Binding-site contacts:
Ligand atom C contacts residue ASN227 of chain 8.Y at 3.5 Å.
Ligand atom CB contacts residue HIS277 of chain 8.Y at 3.7 Å.
Ligand atom CG contacts residue HIS277 of chain 8.Y at 3.8 Å.
Ligand atom CA contacts residue ASN227 of chain 8.Y at 3.7 Å.
Ligand atom N contacts residue TYR273 of chain 8.Y at 3.9 Å.
Ligand atom CG1 contacts residue VAL280 of chain 8.Y at 4.0 Å (hydrophobic).
Ligand atom O contacts residue ASN281 of chain 8.Y at 2.6 Å (h-bond).
Ligand atom CD contacts residue TYR273 of chain 8.Y at 3.3 Å (hydrophobic).
Ligand atom CB contacts residue ASP233 of chain 8.Y at 3.0 Å.
Ligand atom N contacts residue ASN227 of chain 8.Y at 3.0 Å (h-bond).
Ligand atom O contacts residue TYR94 of chain 8.Y at 2.9 Å.
Ligand atom N contacts residue THR235 of chain 8.Y at 3.9 Å.
Ligand atom O contacts residue HIS277 of chain 8.Y at 3.4 Å.
Ligand atom CG2 contacts residue PHE278 of chain 8.Y at 3.7 Å (hydrophobic).
Ligand atom CG2 contacts residue ASN281 of chain 8.Y at 3.6 Å.
Ligand atom C contacts residue TYR94 of chain 8.Y at 4.0 Å (hydrophobic).
Ligand atom O contacts residue THR235 of chain 8.Y at 3.1 Å (h-bond).
Ligand atom C contacts residue THR235 of chain 8.Y at 3.6 Å.
Ligand atom C contacts residue ASN281 of chain 8.Y at 3.8 Å.
Ligand atom N contacts residue THR235 of chain 8.Y at 3.5 Å (h-bond).
Ligand atom C contacts residue THR235 of chain 8.Y at 3.6 Å.
Ligand atom O contacts residue LYS234 of chain 8.Y at 3.6 Å.
Ligand atom CG2 contacts residue LEU286 of chain 8.Y at 3.7 Å (hydrophobic).
Ligand atom CG contacts residue TYR273 of chain 8.Y at 3.6 Å (hydrophobic).
Ligand atom CG contacts residue LYS234 of chain 8.Y at 3.3 Å.
Ligand atom CD1 contacts residue TYR94 of chain 8.Y at 3.5 Å (hydrophobic).
Ligand atom CG1 contacts residue TYR94 of chain 8.Y at 3.8 Å (hydrophobic).
Ligand atom CG2 contacts residue GLU236 of chain 8.Y at 3.3 Å.
Ligand atom CD contacts residue HIS277 of chain 8.Y at 3.9 Å.
Ligand atom O contacts residue THR235 of chain 8.Y at 3.0 Å (h-bond).
Ligand atom CD1 contacts residue TYR91 of chain 8.Y at 3.9 Å (hydrophobic).
Ligand atom O contacts residue ASN227 of chain 8.Y at 3.6 Å.
Ligand atom C contacts residue THR235 of chain 8.Y at 3.6 Å.
Ligand atom O contacts residue LEU286 of chain 8.Y at 3.2 Å.
Ligand atom CG2 contacts residue HIS277 of chain 8.Y at 3.3 Å.
Ligand atom CG contacts residue ASP233 of chain 8.Y at 3.0 Å.
Ligand atom CA contacts residue THR235 of chain 8.Y at 3.6 Å.
Ligand atom CB contacts residue TYR238 of chain 8.Y at 3.6 Å (hydrophobic).
Ligand atom C contacts residue LEU286 of chain 8.Y at 3.8 Å (hydrophobic).
Ligand atom CB contacts residue LEU286 of chain 8.Y at 3.9 Å (hydrophobic).

This small molecule binds to this protein.
Small molecule (SMILES): CC[C@H](C)[C@H](NC(=O)[C@H](CO)NC(=O)[C@H](CCCN=C(N)N)NC(=O)[C@@H](NC(=O)[C@@H]1CCCN1C(=O)[C@@H]1CCCN1C(=O)[C@H](C)N)C(C)C)C(=O)N[C@H](C=O)Cc1ccc(O)cc1

Sequence of chain 8.Y:
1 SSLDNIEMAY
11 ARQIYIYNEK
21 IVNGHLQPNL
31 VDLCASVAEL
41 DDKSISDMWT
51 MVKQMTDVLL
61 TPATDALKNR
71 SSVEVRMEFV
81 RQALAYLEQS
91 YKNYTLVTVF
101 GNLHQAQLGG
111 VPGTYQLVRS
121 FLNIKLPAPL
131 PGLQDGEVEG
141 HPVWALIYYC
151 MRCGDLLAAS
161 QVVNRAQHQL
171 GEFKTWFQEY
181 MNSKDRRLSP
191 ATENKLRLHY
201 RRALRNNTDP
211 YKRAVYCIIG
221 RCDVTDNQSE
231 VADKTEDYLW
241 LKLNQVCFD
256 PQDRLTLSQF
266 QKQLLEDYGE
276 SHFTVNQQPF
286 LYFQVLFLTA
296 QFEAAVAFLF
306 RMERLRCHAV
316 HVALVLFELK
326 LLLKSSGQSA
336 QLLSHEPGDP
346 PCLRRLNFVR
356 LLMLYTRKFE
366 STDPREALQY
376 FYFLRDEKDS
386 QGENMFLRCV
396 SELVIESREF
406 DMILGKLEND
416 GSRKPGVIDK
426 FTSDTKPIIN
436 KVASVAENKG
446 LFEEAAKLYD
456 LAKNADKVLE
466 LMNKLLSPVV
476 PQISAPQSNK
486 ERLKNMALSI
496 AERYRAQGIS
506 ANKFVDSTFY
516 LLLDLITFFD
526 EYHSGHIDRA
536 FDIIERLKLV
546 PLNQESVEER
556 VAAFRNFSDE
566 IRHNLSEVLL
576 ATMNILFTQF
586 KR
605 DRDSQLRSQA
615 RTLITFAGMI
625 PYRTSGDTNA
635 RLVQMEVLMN